Sequence of chain 1.A:
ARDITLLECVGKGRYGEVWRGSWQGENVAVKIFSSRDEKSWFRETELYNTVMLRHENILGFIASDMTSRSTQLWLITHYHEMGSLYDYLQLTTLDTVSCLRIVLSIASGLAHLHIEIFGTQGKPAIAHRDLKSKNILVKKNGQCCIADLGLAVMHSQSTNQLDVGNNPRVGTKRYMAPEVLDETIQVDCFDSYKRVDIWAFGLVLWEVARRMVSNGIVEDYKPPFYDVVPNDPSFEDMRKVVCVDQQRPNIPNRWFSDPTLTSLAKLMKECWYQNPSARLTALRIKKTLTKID

The protein below binds the small molecule below.
Small molecule (SMILES): COc1cc(-c2cncc(-c3ccc(N4CCN(C(C)C)CC4)cc3)c2C)cc(F)c1C(N)=O

Binding-site contacts:
Ligand atom C32 contacts residue LYS37 of chain 1.A at 3.6 Å.
Ligand atom C14 contacts residue GLY91 of chain 1.A at 3.7 Å.
Ligand atom C13 contacts residue SER92 of chain 1.A at 3.8 Å.
Ligand atom C10 contacts residue LEU145 of chain 1.A at 3.6 Å (hydrophobic).
Ligand atom C01 contacts residue ALA35 of chain 1.A at 3.6 Å (hydrophobic).
Ligand atom F30 contacts residue ALA155 of chain 1.A at 3.3 Å.
Ligand atom C22 contacts residue ASP95 of chain 1.A at 3.3 Å.
Ligand atom C24 contacts residue VAL16 of chain 1.A at 3.4 Å (hydrophobic).
Ligand atom C09 contacts residue LEU145 of chain 1.A at 3.7 Å (hydrophobic).
Ligand atom C24 contacts residue TYR87 of chain 1.A at 3.6 Å (hydrophobic).
Ligand atom C09 contacts residue HIS88 of chain 1.A at 3.2 Å.
Ligand atom O34 contacts residue ASP156 of chain 1.A at 3.6 Å (salt-bridge).
Ligand atom C28 contacts residue LEU145 of chain 1.A at 3.6 Å (hydrophobic).
Ligand atom C29 contacts residue ALA155 of chain 1.A at 3.5 Å (hydrophobic).
Ligand atom C01 contacts residue THR85 of chain 1.A at 3.5 Å.
Ligand atom N08 contacts residue HIS88 of chain 1.A at 3.0 Å (h-bond).
Ligand atom N33 contacts residue ASP156 of chain 1.A at 3.3 Å.
Ligand atom C13 contacts residue ASP95 of chain 1.A at 3.4 Å.
Ligand atom O34 contacts residue GLU50 of chain 1.A at 3.1 Å (salt-bridge).
Ligand atom C12 contacts residue GLY91 of chain 1.A at 3.6 Å.
Ligand atom C25 contacts residue TYR87 of chain 1.A at 3.4 Å (hydrophobic).
Ligand atom C12 contacts residue SER92 of chain 1.A at 3.7 Å.
Ligand atom N33 contacts residue LYS37 of chain 1.A at 3.0 Å (salt-bridge).
Ligand atom C26 contacts residue LEU145 of chain 1.A at 3.5 Å (hydrophobic).
Ligand atom C25 contacts residue VAL16 of chain 1.A at 3.7 Å (hydrophobic).
Ligand atom C01 contacts residue LYS37 of chain 1.A at 3.5 Å.
Ligand atom C07 contacts residue ALA35 of chain 1.A at 3.7 Å (hydrophobic).
Ligand atom O34 contacts residue LEU83 of chain 1.A at 3.7 Å.
Ligand atom C23 contacts residue VAL16 of chain 1.A at 3.6 Å (hydrophobic).
Ligand atom O02 contacts residue LYS37 of chain 1.A at 3.7 Å.
Ligand atom C06 contacts residue LEU145 of chain 1.A at 3.6 Å (hydrophobic).
Ligand atom C32 contacts residue ASP156 of chain 1.A at 3.7 Å.
Ligand atom C23 contacts residue ASP95 of chain 1.A at 3.7 Å.
Ligand atom C03 contacts residue LEU65 of chain 1.A at 3.7 Å (hydrophobic).
Ligand atom C07 contacts residue LEU145 of chain 1.A at 3.5 Å (hydrophobic).
Ligand atom O02 contacts residue THR85 of chain 1.A at 3.6 Å.
Ligand atom C27 contacts residue VAL24 of chain 1.A at 3.7 Å (hydrophobic).
Ligand atom C13 contacts residue GLY91 of chain 1.A at 3.5 Å.
Ligand atom C04 contacts residue LEU65 of chain 1.A at 3.8 Å (hydrophobic).
Ligand atom C01 contacts residue LEU83 of chain 1.A at 3.5 Å (hydrophobic).